Sequence of chain 17.Q:
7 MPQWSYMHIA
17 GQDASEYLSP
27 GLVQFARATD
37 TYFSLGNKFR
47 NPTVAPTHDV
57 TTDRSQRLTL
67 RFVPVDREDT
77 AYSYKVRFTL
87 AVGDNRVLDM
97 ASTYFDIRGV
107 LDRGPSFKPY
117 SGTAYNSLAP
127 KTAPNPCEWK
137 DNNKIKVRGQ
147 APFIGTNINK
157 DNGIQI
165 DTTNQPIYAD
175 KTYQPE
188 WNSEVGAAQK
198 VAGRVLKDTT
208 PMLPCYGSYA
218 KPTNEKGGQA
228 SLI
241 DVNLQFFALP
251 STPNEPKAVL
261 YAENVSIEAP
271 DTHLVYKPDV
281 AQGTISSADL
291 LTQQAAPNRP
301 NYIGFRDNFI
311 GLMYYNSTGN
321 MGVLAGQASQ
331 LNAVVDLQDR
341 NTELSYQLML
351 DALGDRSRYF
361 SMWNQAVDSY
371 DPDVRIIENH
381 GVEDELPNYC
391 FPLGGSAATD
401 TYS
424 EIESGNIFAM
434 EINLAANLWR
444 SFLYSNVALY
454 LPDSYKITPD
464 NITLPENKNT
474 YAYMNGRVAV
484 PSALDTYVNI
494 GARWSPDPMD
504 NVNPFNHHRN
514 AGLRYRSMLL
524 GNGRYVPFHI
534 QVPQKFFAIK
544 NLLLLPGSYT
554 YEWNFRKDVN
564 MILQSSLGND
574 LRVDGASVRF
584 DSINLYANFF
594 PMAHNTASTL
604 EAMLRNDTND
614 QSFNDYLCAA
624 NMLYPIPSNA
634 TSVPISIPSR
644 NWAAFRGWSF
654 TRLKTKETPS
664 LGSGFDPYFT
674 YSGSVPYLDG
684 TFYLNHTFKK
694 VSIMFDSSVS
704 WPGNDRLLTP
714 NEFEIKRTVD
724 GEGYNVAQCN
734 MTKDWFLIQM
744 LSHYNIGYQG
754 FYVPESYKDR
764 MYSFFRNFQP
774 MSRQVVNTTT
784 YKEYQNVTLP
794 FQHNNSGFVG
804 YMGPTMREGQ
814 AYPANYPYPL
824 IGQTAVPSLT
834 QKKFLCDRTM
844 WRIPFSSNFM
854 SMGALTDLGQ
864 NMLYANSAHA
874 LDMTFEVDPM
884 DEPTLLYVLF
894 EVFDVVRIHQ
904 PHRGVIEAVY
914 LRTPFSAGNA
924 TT

Binding-site contacts:
Ligand atom CD contacts residue ASP897 of chain 17.Q at 3.5 Å.
Ligand atom CE1 contacts residue MET843 of chain 17.Q at 3.6 Å (hydrophobic).
Ligand atom CE1 contacts residue LEU348 of chain 17.Q at 3.9 Å (hydrophobic).
Ligand atom CA contacts residue TYR619 of chain 17.Q at 3.9 Å (hydrophobic).
Ligand atom N contacts residue ASN617 of chain 17.Q at 3.6 Å.
Ligand atom NE2 contacts residue GLU894 of chain 17.Q at 4.1 Å.
Ligand atom CB contacts residue ALA857 of chain 17.Q at 3.9 Å (hydrophobic).
Ligand atom CE1 contacts residue LEU620 of chain 17.Q at 3.5 Å (hydrophobic).
Ligand atom CA contacts residue CYS621 of chain 17.Q at 3.7 Å (hydrophobic).
Ligand atom CD2 contacts residue ARG845 of chain 17.Q at 3.5 Å.
Ligand atom O contacts residue ALA857 of chain 17.Q at 4.0 Å.
Ligand atom CB contacts residue PHE896 of chain 17.Q at 3.3 Å (hydrophobic).
Ligand atom ND1 contacts residue LEU620 of chain 17.Q at 3.0 Å.
Ligand atom CD contacts residue ASN617 of chain 17.Q at 3.2 Å.
Ligand atom CB contacts residue ARG649 of chain 17.Q at 4.1 Å.
Ligand atom CG contacts residue ARG46 of chain 17.S at 3.9 Å.
Ligand atom CG contacts residue ASN617 of chain 17.Q at 4.1 Å.
Ligand atom O contacts residue ARG845 of chain 17.Q at 3.8 Å.
Ligand atom N contacts residue TYR619 of chain 17.Q at 3.5 Å (h-bond).
Ligand atom N contacts residue ARG649 of chain 17.Q at 4.1 Å.
Ligand atom CA contacts residue TYR619 of chain 17.Q at 3.8 Å (hydrophobic).
Ligand atom CG contacts residue TYR619 of chain 17.Q at 3.8 Å (hydrophobic).
Ligand atom CB contacts residue GLU894 of chain 17.Q at 3.5 Å.
Ligand atom CD2 contacts residue GLU894 of chain 17.Q at 3.7 Å.
Ligand atom N contacts residue CYS621 of chain 17.Q at 2.9 Å (h-bond).
Ligand atom CA contacts residue ARG649 of chain 17.Q at 3.4 Å.
Ligand atom N contacts residue ASP618 of chain 17.Q at 3.9 Å.
Ligand atom C contacts residue TYR619 of chain 17.Q at 3.1 Å (hydrophobic).
Ligand atom CD contacts residue ARG46 of chain 17.S at 4.1 Å.
Ligand atom CD contacts residue CYS621 of chain 17.Q at 3.6 Å (hydrophobic).
Ligand atom CG contacts residue GLU894 of chain 17.Q at 3.9 Å.
Ligand atom N contacts residue TYR619 of chain 17.Q at 3.6 Å.
Ligand atom CB contacts residue TYR619 of chain 17.Q at 3.0 Å (hydrophobic).
Ligand atom CD contacts residue PHE896 of chain 17.Q at 4.1 Å (hydrophobic).
Ligand atom O contacts residue TYR619 of chain 17.Q at 2.6 Å.
Ligand atom O contacts residue ARG649 of chain 17.Q at 3.9 Å.
Ligand atom CB contacts residue TYR619 of chain 17.Q at 3.8 Å (hydrophobic).
Ligand atom CG contacts residue PHE896 of chain 17.Q at 3.0 Å (hydrophobic).
Ligand atom CB contacts residue ARG649 of chain 17.Q at 3.6 Å.
Ligand atom C contacts residue ARG845 of chain 17.Q at 3.6 Å.

Sequence of chain 17.S:
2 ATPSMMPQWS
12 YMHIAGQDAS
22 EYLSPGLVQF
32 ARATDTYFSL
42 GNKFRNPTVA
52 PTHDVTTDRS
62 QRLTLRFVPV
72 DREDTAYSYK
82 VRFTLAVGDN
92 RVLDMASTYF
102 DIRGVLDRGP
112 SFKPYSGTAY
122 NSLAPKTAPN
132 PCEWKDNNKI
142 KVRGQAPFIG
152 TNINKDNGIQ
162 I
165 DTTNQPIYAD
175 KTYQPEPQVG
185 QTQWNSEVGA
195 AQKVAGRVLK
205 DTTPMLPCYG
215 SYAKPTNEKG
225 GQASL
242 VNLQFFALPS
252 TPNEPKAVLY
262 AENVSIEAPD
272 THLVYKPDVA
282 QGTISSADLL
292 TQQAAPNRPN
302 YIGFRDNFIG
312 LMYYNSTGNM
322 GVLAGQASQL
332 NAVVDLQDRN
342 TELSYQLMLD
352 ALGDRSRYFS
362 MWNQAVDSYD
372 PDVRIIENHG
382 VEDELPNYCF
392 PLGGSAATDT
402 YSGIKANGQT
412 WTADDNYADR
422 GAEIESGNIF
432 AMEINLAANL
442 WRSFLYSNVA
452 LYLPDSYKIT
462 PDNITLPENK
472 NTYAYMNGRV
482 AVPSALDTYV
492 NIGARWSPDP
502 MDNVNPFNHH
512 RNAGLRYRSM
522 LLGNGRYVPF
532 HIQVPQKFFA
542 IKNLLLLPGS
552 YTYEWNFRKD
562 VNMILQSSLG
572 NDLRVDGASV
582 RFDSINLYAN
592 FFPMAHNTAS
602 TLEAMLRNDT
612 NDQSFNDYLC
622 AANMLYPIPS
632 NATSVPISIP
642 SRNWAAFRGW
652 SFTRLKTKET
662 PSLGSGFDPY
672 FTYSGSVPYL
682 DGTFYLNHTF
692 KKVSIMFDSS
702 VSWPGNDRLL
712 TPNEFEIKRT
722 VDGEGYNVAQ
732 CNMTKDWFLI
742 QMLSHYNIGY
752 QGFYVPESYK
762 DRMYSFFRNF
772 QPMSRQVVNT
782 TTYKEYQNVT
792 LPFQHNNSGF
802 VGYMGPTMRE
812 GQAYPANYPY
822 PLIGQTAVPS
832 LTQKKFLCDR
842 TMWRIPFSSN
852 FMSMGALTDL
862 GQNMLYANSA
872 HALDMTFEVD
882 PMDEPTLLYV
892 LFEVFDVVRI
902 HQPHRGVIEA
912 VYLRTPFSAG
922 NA

This small molecule binds to this protein.
Small molecule (SMILES): NC(N)=NCCC[C@H](NC(=O)[C@@H]1CCCN1)C(=O)N[C@H](C=O)CC1=NC=NC1